Binding-site contacts:
Ligand atom CB contacts residue TRP168 of chain 1.A at 3.8 Å (hydrophobic).
Ligand atom O contacts residue WHL1 of chain 1.GA at 3.2 Å (h-bond).
Ligand atom CG1 contacts residue SER165 of chain 1.A at 3.5 Å.
Ligand atom SG contacts residue WHL1 of chain 1.GA at 1.8 Å.
Ligand atom CG2 contacts residue SER165 of chain 1.A at 3.8 Å.
Ligand atom OE1 contacts residue EDO1 of chain 1.HA at 3.1 Å.
Ligand atom NH1 contacts residue ASN172 of chain 1.A at 3.0 Å (h-bond).
Ligand atom SG contacts residue LEU181 of chain 1.A at 4.0 Å.
Ligand atom CZ contacts residue ASN172 of chain 1.A at 3.7 Å.
Ligand atom CD2 contacts residue ILE166 of chain 1.A at 3.9 Å (hydrophobic).
Ligand atom NH2 contacts residue CYS177 of chain 1.A at 3.1 Å.
Ligand atom CA contacts residue SER165 of chain 1.A at 3.6 Å.
Ligand atom CG contacts residue EDO1 of chain 1.HA at 3.8 Å.
Ligand atom O contacts residue PHE162 of chain 1.A at 3.8 Å.
Ligand atom NH2 contacts residue ASN173 of chain 1.A at 3.8 Å.
Ligand atom CB contacts residue WHL1 of chain 1.GA at 3.7 Å.
Ligand atom CG1 contacts residue PHE162 of chain 1.A at 3.7 Å (hydrophobic).
Ligand atom CG contacts residue SER165 of chain 1.A at 3.9 Å.
Ligand atom CD1 contacts residue ILE169 of chain 1.A at 3.4 Å (hydrophobic).
Ligand atom O contacts residue TRP168 of chain 1.A at 4.0 Å.
Ligand atom CD2 contacts residue PHE162 of chain 1.A at 3.6 Å (hydrophobic).
Ligand atom CA contacts residue WHL1 of chain 1.GA at 3.9 Å.
Ligand atom CB contacts residue LEU179 of chain 1.A at 3.7 Å (hydrophobic).
Ligand atom C contacts residue WHL1 of chain 1.GA at 3.9 Å.
Ligand atom CA contacts residue WHL1 of chain 1.GA at 3.9 Å.
Ligand atom NH2 contacts residue GLU161 of chain 1.A at 3.8 Å.
Ligand atom CB contacts residue WHL1 of chain 1.GA at 2.5 Å.
Ligand atom CD contacts residue EDO1 of chain 1.HA at 3.1 Å.
Ligand atom NE2 contacts residue EDO1 of chain 1.HA at 3.0 Å (h-bond).
Ligand atom CG2 contacts residue TRP168 of chain 1.A at 3.8 Å (hydrophobic).
Ligand atom SG contacts residue GLU180 of chain 1.A at 3.5 Å (salt-bridge).
Ligand atom CG1 contacts residue GLU161 of chain 1.A at 4.0 Å.
Ligand atom CB contacts residue TYR215 of chain 1.A at 3.8 Å (hydrophobic).
Ligand atom CB contacts residue TRP168 of chain 1.A at 4.0 Å (hydrophobic).
Ligand atom O contacts residue GLN185 of chain 1.A at 3.5 Å (h-bond).
Ligand atom CD2 contacts residue LEU219 of chain 1.A at 3.7 Å (hydrophobic).
Ligand atom SG contacts residue LEU179 of chain 1.A at 3.9 Å.
Ligand atom CB contacts residue SER165 of chain 1.A at 3.4 Å.
Ligand atom CG contacts residue TRP168 of chain 1.A at 3.3 Å (hydrophobic).
Ligand atom CG1 contacts residue ILE169 of chain 1.A at 3.9 Å (hydrophobic).

A protein and the small-molecule ligand that binds it are described below.
Small molecule (SMILES): CC[C@H](C)[C@H](NC(=O)[C@H](CS)NC(=O)[C@H](CCCN=C(N)N)NC(=O)[C@@H](N)CCCN=C(N)N)C(=O)N[C@@H](CCC(N)=O)C(=O)N[C@@H](C)C(=O)N[C@@H](C)C(=O)N[C@@H](CCCN=C(N)N)C(=O)N[C@H](C(=O)N[C@@H](CS)C(=O)N[C@@H](C)C(=O)N[C@H](C(=O)N[C@H](C=O)CC(C)C)C(C)C)C(C)C

Sequence of chain 1.A:
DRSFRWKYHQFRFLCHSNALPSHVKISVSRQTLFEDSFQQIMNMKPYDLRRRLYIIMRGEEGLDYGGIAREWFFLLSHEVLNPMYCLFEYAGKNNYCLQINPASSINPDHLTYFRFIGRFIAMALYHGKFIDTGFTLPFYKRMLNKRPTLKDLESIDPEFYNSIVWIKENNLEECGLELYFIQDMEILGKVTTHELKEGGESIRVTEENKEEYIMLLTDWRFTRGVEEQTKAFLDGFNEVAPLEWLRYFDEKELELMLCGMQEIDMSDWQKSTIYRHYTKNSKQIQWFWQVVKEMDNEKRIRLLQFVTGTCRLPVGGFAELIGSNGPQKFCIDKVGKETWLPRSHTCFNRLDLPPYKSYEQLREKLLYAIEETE